A protein and the small-molecule ligand that binds it are described below.
Small molecule (SMILES): CC(=O)N[C@@H]1[C@@H](O)[C@H](O)[C@@H](CO)O[C@H]1O

Binding-site contacts:
Ligand atom O5 contacts residue VAL22 of chain 1.A at 3.5 Å.
Ligand atom O6 contacts residue LEU129 of chain 1.A at 4.0 Å.
Ligand atom O7 contacts residue ASN19 of chain 1.A at 3.4 Å (h-bond).
Ligand atom O5 contacts residue ASN19 of chain 1.A at 2.3 Å (h-bond).
Ligand atom C6 contacts residue LEU129 of chain 1.A at 4.4 Å (hydrophobic).
Ligand atom C6 contacts residue VAL22 of chain 1.A at 4.1 Å (hydrophobic).
Ligand atom C6 contacts residue MET126 of chain 1.A at 4.2 Å (hydrophobic).
Ligand atom C5 contacts residue ASN19 of chain 1.A at 3.6 Å.
Ligand atom C7 contacts residue ARG136 of chain 1.A at 3.5 Å.
Ligand atom C1 contacts residue VAL22 of chain 1.A at 4.3 Å (hydrophobic).
Ligand atom C4 contacts residue ASN19 of chain 1.A at 4.2 Å.
Ligand atom C2 contacts residue ASN19 of chain 1.A at 2.5 Å.
Ligand atom C7 contacts residue ASN19 of chain 1.A at 3.4 Å.
Ligand atom O7 contacts residue ARG136 of chain 1.A at 2.5 Å (salt-bridge).
Ligand atom C8 contacts residue ARG136 of chain 1.A at 4.3 Å.
Ligand atom C3 contacts residue ASN19 of chain 1.A at 3.8 Å.
Ligand atom N2 contacts residue ASN19 of chain 1.A at 3.0 Å (h-bond).
Ligand atom C1 contacts residue ASN19 of chain 1.A at 1.4 Å.
Ligand atom C5 contacts residue VAL22 of chain 1.A at 4.4 Å (hydrophobic).
Ligand atom N2 contacts residue ARG136 of chain 1.A at 4.4 Å.
Ligand atom C5 contacts residue SER21 of chain 1.A at 4.4 Å.

Sequence of chain 1.A:
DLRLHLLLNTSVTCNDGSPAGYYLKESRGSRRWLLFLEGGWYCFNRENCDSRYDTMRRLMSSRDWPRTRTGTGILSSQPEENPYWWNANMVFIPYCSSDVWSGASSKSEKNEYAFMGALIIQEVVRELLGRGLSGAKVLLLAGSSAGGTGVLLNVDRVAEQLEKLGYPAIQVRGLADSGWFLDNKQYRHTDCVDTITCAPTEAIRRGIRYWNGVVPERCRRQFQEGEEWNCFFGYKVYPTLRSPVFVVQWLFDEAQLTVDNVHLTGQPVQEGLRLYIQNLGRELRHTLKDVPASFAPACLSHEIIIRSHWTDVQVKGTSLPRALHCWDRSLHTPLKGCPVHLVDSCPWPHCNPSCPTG